Sequence of chain 3.G:
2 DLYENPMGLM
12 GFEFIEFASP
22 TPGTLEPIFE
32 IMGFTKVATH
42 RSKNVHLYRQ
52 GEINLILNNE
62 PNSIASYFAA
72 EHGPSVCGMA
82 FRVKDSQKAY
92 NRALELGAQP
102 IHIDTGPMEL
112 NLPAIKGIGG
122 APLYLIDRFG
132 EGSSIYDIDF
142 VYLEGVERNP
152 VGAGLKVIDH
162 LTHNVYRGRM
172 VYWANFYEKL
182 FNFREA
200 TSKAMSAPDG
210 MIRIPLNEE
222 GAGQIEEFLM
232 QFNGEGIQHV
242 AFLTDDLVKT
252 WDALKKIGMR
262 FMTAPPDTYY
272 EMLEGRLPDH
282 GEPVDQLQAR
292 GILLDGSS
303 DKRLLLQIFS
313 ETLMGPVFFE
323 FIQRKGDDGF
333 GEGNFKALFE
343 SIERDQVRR

Binding-site contacts:
Ligand atom C3 contacts residue ASN216 of chain 3.G at 3.6 Å.
Ligand atom C16 contacts residue PHE311 of chain 3.G at 3.4 Å (hydrophobic).
Ligand atom C13 contacts residue PHE311 of chain 3.G at 3.6 Å (hydrophobic).
Ligand atom C12 contacts residue PHE337 of chain 3.G at 3.8 Å (hydrophobic).
Ligand atom C25 contacts residue LEU294 of chain 3.G at 3.5 Å (hydrophobic).
Ligand atom C2 contacts residue SER201 of chain 3.G at 3.5 Å.
Ligand atom C12 contacts residue PHE311 of chain 3.G at 3.5 Å (hydrophobic).
Ligand atom C6 contacts residue CO1 of chain 3.U at 3.2 Å.
Ligand atom C14 contacts residue PHE311 of chain 3.G at 3.4 Å (hydrophobic).
Ligand atom O11 contacts residue HIS240 of chain 3.G at 3.2 Å.
Ligand atom C12 contacts residue GLY333 of chain 3.G at 3.6 Å.
Ligand atom O20 contacts residue PHE320 of chain 3.G at 3.6 Å.
Ligand atom C8 contacts residue CO1 of chain 3.U at 3.3 Å.
Ligand atom O7 contacts residue HIS161 of chain 3.G at 3.2 Å (h-bond).
Ligand atom C30 contacts residue GLN225 of chain 3.G at 3.3 Å.
Ligand atom O7 contacts residue HIS240 of chain 3.G at 3.5 Å (h-bond).
Ligand atom C12 contacts residue PHE332 of chain 3.G at 3.7 Å (hydrophobic).
Ligand atom C6 contacts residue PHE332 of chain 3.G at 3.4 Å (hydrophobic).
Ligand atom C21 contacts residue GLN225 of chain 3.G at 3.7 Å.
Ligand atom O11 contacts residue GLU322 of chain 3.G at 3.4 Å (salt-bridge).
Ligand atom C3 contacts residue SER201 of chain 3.G at 3.3 Å.
Ligand atom C18 contacts residue GLN225 of chain 3.G at 3.8 Å.
Ligand atom C17 contacts residue HIS240 of chain 3.G at 3.5 Å.
Ligand atom C31 contacts residue GLN225 of chain 3.G at 3.3 Å.
Ligand atom C1 contacts residue PHE332 of chain 3.G at 3.7 Å (hydrophobic).
Ligand atom C13 contacts residue GLY333 of chain 3.G at 3.7 Å.
Ligand atom C26 contacts residue MET263 of chain 3.G at 3.6 Å (hydrophobic).
Ligand atom O20 contacts residue GLN225 of chain 3.G at 2.9 Å (h-bond).
Ligand atom C13 contacts residue PHE337 of chain 3.G at 3.7 Å (hydrophobic).
Ligand atom O7 contacts residue CO1 of chain 3.U at 1.9 Å.
Ligand atom C10 contacts residue PHE311 of chain 3.G at 3.4 Å (hydrophobic).
Ligand atom C1 contacts residue PRO214 of chain 3.G at 3.6 Å (hydrophobic).
Ligand atom C15 contacts residue PHE311 of chain 3.G at 3.5 Å (hydrophobic).
Ligand atom O7 contacts residue PHE332 of chain 3.G at 3.4 Å.
Ligand atom O9 contacts residue PHE337 of chain 3.G at 3.2 Å.
Ligand atom C29 contacts residue GLN225 of chain 3.G at 3.6 Å.
Ligand atom O11 contacts residue CO1 of chain 3.U at 2.2 Å.
Ligand atom O11 contacts residue PHE311 of chain 3.G at 3.7 Å.
Ligand atom C5 contacts residue CO1 of chain 3.U at 3.8 Å.
Ligand atom N24 contacts residue PHE311 of chain 3.G at 3.8 Å.

This protein binds this small molecule.
Small molecule (SMILES): Cc1ccccc1-n1c(=O)c2c(C)c(C(=O)C3=C(O)CCCC3=O)ccc2n(C)c1=O